A small-molecule ligand and the protein it binds are described below.
Small molecule (SMILES): CC(=O)N[C@H]1[C@H](O[C@H]2[C@H](O)[C@@H](NC(C)=O)CO[C@@H]2CO)O[C@H](CO)[C@@H](O[C@@H]2O[C@H](CO)[C@@H](O)[C@H](O)[C@@H]2O)[C@@H]1O

Sequence of chain 2.C:
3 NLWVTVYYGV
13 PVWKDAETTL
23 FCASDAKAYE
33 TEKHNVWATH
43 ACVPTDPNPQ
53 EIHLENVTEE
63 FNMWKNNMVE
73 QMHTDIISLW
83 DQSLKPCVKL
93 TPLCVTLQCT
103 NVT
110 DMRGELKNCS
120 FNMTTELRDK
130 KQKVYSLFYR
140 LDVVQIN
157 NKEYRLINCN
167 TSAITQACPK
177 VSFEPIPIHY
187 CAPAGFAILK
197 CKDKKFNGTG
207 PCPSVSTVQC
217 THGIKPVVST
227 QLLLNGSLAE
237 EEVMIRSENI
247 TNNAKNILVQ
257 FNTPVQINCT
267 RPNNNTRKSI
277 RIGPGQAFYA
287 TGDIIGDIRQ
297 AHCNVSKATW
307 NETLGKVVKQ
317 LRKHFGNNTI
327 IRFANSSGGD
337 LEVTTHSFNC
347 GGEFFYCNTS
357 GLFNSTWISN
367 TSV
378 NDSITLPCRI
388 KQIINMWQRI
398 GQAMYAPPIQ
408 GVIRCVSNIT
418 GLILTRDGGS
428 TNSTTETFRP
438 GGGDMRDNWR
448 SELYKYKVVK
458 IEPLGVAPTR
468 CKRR

Binding-site contacts:
Ligand atom N2 contacts residue SER332 of chain 2.C at 4.3 Å.
Ligand atom C1 contacts residue SER356 of chain 2.C at 3.6 Å.
Ligand atom C4 contacts residue ASN331 of chain 2.C at 4.3 Å.
Ligand atom O3 contacts residue NAG1 of chain 2.I at 3.6 Å (h-bond).
Ligand atom O7 contacts residue NAG1 of chain 2.I at 2.6 Å (h-bond).
Ligand atom C8 contacts residue NAG2 of chain 2.I at 3.8 Å.
Ligand atom O5 contacts residue NAG2 of chain 2.I at 4.4 Å.
Ligand atom O4 contacts residue NAG2 of chain 2.I at 4.0 Å.
Ligand atom C7 contacts residue SER356 of chain 2.C at 3.6 Å.
Ligand atom N2 contacts residue NAG2 of chain 2.I at 4.0 Å.
Ligand atom C1 contacts residue ASN331 of chain 2.C at 1.4 Å.
Ligand atom O6 contacts residue NAG2 of chain 2.I at 2.8 Å (h-bond).
Ligand atom C4 contacts residue NAG2 of chain 2.I at 4.4 Å.
Ligand atom C5 contacts residue ASN331 of chain 2.C at 3.7 Å.
Ligand atom O6 contacts residue NAG1 of chain 2.I at 3.6 Å.
Ligand atom O7 contacts residue ASN354 of chain 2.C at 3.2 Å (h-bond).
Ligand atom C3 contacts residue ASN331 of chain 2.C at 3.8 Å.
Ligand atom C2 contacts residue ASN331 of chain 2.C at 2.5 Å.
Ligand atom N2 contacts residue NAG1 of chain 2.I at 4.2 Å.
Ligand atom O5 contacts residue SER356 of chain 2.C at 4.2 Å.
Ligand atom C6 contacts residue NAG2 of chain 2.I at 4.1 Å.
Ligand atom O7 contacts residue ASN331 of chain 2.C at 4.0 Å.
Ligand atom C8 contacts residue NAG1 of chain 2.I at 4.2 Å.
Ligand atom C8 contacts residue ASN354 of chain 2.C at 4.4 Å.
Ligand atom N2 contacts residue SER356 of chain 2.C at 3.8 Å.
Ligand atom C7 contacts residue NAG1 of chain 2.I at 3.4 Å.
Ligand atom C1 contacts residue NAG2 of chain 2.I at 4.2 Å.
Ligand atom C7 contacts residue ASN354 of chain 2.C at 4.0 Å.
Ligand atom O5 contacts residue NAG1 of chain 2.I at 4.4 Å.
Ligand atom C1 contacts residue NAG1 of chain 2.I at 4.3 Å.
Ligand atom O7 contacts residue SER356 of chain 2.C at 3.3 Å (h-bond).
Ligand atom C3 contacts residue NAG2 of chain 2.I at 4.2 Å.
Ligand atom C7 contacts residue ASN331 of chain 2.C at 3.6 Å.
Ligand atom C8 contacts residue THR340 of chain 2.C at 4.3 Å.
Ligand atom C2 contacts residue NAG1 of chain 2.I at 4.3 Å.
Ligand atom C2 contacts residue SER356 of chain 2.C at 3.7 Å.
Ligand atom C5 contacts residue NAG2 of chain 2.I at 3.8 Å.
Ligand atom N2 contacts residue ASN331 of chain 2.C at 2.8 Å (h-bond).
Ligand atom C4 contacts residue NAG1 of chain 2.I at 4.0 Å.
Ligand atom O5 contacts residue ASN331 of chain 2.C at 2.4 Å (h-bond).